Binding-site contacts:
Ligand atom C09 contacts residue V2K1 of chain 1.D at 0.5 Å.
Ligand atom C18 contacts residue ILE173 of chain 1.A at 3.5 Å (hydrophobic).
Ligand atom C18 contacts residue V2K1 of chain 1.D at 1.3 Å.
Ligand atom C20 contacts residue ILE173 of chain 1.A at 3.7 Å (hydrophobic).
Ligand atom C19 contacts residue ILE8 of chain 1.B at 3.6 Å (hydrophobic).
Ligand atom C02 contacts residue LYS127 of chain 1.A at 1.4 Å.
Ligand atom C19 contacts residue ILE173 of chain 1.A at 3.8 Å (hydrophobic).
Ligand atom C20 contacts residue PRO172 of chain 1.A at 3.4 Å (hydrophobic).
Ligand atom C13 contacts residue V2K1 of chain 1.D at 1.3 Å.
Ligand atom C12 contacts residue V2K1 of chain 1.D at 1.6 Å.
Ligand atom C04 contacts residue LYS127 of chain 1.A at 3.8 Å.
Ligand atom C14 contacts residue V2K1 of chain 1.D at 1.1 Å.
Ligand atom C20 contacts residue ILE8 of chain 1.B at 3.5 Å (hydrophobic).
Ligand atom C05 contacts residue V2K1 of chain 1.D at 0.9 Å.
Ligand atom C17 contacts residue V2K1 of chain 1.D at 0.5 Å.
Ligand atom O11 contacts residue LEU223 of chain 1.A at 3.0 Å.
Ligand atom C08 contacts residue V2K1 of chain 1.D at 0.7 Å.
Ligand atom O11 contacts residue V2K1 of chain 1.D at 1.6 Å.
Ligand atom C20 contacts residue V2K1 of chain 1.D at 0.1 Å.
Ligand atom C12 contacts residue ILE8 of chain 1.B at 3.7 Å (hydrophobic).
Ligand atom N07 contacts residue V2K1 of chain 1.D at 1.0 Å.
Ligand atom C19 contacts residue PRO172 of chain 1.A at 3.2 Å (hydrophobic).
Ligand atom C12 contacts residue LEU223 of chain 1.A at 3.8 Å (hydrophobic).
Ligand atom C09 contacts residue ILE224 of chain 1.A at 3.9 Å (hydrophobic).
Ligand atom C03 contacts residue LYS127 of chain 1.A at 2.5 Å.
Ligand atom C03 contacts residue V2K1 of chain 1.D at 0.2 Å.
Ligand atom C20 contacts residue GLY176 of chain 1.A at 3.8 Å.
Ligand atom C10 contacts residue V2K1 of chain 1.D at 1.3 Å.
Ligand atom C15 contacts residue V2K1 of chain 1.D at 0.3 Å.
Ligand atom C09 contacts residue ILE8 of chain 1.B at 3.8 Å (hydrophobic).
Ligand atom N16 contacts residue V2K1 of chain 1.D at 1.2 Å.
Ligand atom C02 contacts residue ILE8 of chain 1.B at 3.6 Å (hydrophobic).
Ligand atom C03 contacts residue ILE8 of chain 1.B at 3.9 Å (hydrophobic).
Ligand atom C19 contacts residue V2K1 of chain 1.D at 0.3 Å.
Ligand atom C14 contacts residue ASP220 of chain 1.A at 3.8 Å.
Ligand atom C20 contacts residue LYS127 of chain 1.A at 2.8 Å.
Ligand atom C17 contacts residue PRO172 of chain 1.A at 3.7 Å (hydrophobic).
Ligand atom C02 contacts residue V2K1 of chain 1.D at 0.2 Å.
Ligand atom C04 contacts residue V2K1 of chain 1.D at 0.7 Å.
Ligand atom C06 contacts residue V2K1 of chain 1.D at 0.8 Å.

The small molecule below binds the protein below.
Small molecule (SMILES): COc1ccc2nc(C)n(-c3ccc(C=O)cc3)c2c1

Sequence of chain 1.B:
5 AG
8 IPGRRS

Sequence of chain 1.A:
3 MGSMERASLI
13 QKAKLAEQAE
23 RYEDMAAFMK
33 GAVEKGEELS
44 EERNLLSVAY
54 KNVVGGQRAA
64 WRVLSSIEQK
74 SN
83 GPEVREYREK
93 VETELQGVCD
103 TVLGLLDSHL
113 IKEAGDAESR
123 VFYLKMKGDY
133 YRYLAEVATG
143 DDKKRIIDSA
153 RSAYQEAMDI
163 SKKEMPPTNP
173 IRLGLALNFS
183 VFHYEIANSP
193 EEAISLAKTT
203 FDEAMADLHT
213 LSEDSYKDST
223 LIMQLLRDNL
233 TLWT